The small molecule below binds the protein below.
Small molecule (SMILES): CC(=O)N[C@H]1[C@@H](O[C@H]2[C@H](O)[C@@H](NC(C)=O)CO[C@@H]2CO)O[C@H](CO)[C@@H](O[C@@H]2O[C@H](CO[C@H]3O[C@H](CO)[C@@H](O)[C@H](O)[C@@H]3O)[C@@H](O)[C@H](O[C@H]3O[C@H](CO)[C@@H](O)[C@H](O)[C@@H]3O)[C@@H]2O)[C@@H]1O

Sequence of chain 1.C:
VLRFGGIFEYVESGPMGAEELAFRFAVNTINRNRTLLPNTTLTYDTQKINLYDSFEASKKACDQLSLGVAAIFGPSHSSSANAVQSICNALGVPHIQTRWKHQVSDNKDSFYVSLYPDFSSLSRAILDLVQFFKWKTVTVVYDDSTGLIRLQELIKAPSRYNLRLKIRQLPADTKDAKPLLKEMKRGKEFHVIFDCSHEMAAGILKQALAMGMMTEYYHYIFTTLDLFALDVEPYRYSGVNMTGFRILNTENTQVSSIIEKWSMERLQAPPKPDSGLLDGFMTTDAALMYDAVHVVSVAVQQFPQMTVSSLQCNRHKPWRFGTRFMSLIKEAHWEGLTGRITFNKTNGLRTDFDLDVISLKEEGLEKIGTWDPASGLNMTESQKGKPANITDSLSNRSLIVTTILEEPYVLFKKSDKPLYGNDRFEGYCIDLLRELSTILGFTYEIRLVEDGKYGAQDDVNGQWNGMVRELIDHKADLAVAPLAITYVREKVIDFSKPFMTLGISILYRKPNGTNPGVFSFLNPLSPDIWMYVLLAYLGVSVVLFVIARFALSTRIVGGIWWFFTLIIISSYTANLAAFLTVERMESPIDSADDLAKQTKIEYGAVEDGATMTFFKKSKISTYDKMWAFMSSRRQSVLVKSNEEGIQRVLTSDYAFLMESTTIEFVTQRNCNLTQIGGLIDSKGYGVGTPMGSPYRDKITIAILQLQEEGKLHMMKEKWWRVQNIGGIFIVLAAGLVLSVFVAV

Binding-site contacts:
Ligand atom O7 contacts residue ASN242 of chain 1.C at 2.8 Å.
Ligand atom O6 contacts residue LYS387 of chain 1.C at 2.8 Å (salt-bridge).
Ligand atom O5 contacts residue ASN242 of chain 1.C at 2.4 Å (h-bond).
Ligand atom C5 contacts residue GLU217 of chain 1.C at 4.4 Å.
Ligand atom C8 contacts residue ARG742 of chain 1.C at 3.7 Å.
Ligand atom N2 contacts residue HIS220 of chain 1.C at 3.3 Å (h-bond).
Ligand atom C6 contacts residue LYS387 of chain 1.C at 4.0 Å.
Ligand atom O7 contacts residue HIS220 of chain 1.C at 3.5 Å (h-bond).
Ligand atom C7 contacts residue ASN242 of chain 1.C at 3.2 Å.
Ligand atom C8 contacts residue PHE134 of chain 1.C at 3.7 Å (hydrophobic).
Ligand atom C8 contacts residue SER739 of chain 1.C at 3.7 Å.
Ligand atom C7 contacts residue HIS220 of chain 1.C at 3.1 Å.
Ligand atom C6 contacts residue PRO740 of chain 1.C at 4.2 Å (hydrophobic).
Ligand atom C7 contacts residue GLY738 of chain 1.C at 3.9 Å.
Ligand atom C3 contacts residue ASN242 of chain 1.C at 3.7 Å.
Ligand atom C7 contacts residue PRO740 of chain 1.C at 4.2 Å (hydrophobic).
Ligand atom C6 contacts residue GLU217 of chain 1.C at 3.7 Å.
Ligand atom C8 contacts residue PRO740 of chain 1.C at 3.4 Å (hydrophobic).
Ligand atom C4 contacts residue ASN242 of chain 1.C at 4.2 Å.
Ligand atom C2 contacts residue ASN242 of chain 1.C at 2.5 Å.
Ligand atom C5 contacts residue ASN242 of chain 1.C at 3.6 Å.
Ligand atom C8 contacts residue HIS220 of chain 1.C at 3.3 Å.
Ligand atom O6 contacts residue PRO740 of chain 1.C at 4.3 Å.
Ligand atom O5 contacts residue GLU217 of chain 1.C at 3.9 Å.
Ligand atom O7 contacts residue GLY738 of chain 1.C at 3.8 Å.
Ligand atom N2 contacts residue ASN242 of chain 1.C at 2.8 Å (h-bond).
Ligand atom C1 contacts residue HIS220 of chain 1.C at 3.6 Å.
Ligand atom C8 contacts residue GLY738 of chain 1.C at 3.1 Å.
Ligand atom C1 contacts residue ASN242 of chain 1.C at 1.4 Å.
Ligand atom C2 contacts residue HIS220 of chain 1.C at 4.1 Å.
Ligand atom N2 contacts residue PRO740 of chain 1.C at 4.2 Å.
Ligand atom O6 contacts residue GLU217 of chain 1.C at 2.7 Å (salt-bridge).